A protein and the small-molecule ligand that binds it are described below.
Small molecule (SMILES): Nc1ccn([C@H]2C[C@H](O)[C@@H](CO[P](=O)(O)O[P](=O)(O)OP(=O)(O)O)O2)c(=O)n1

Binding-site contacts:
Ligand atom C5' contacts residue HIS215 of chain 1.D at 3.9 Å.
Ligand atom C4 contacts residue TYR374 of chain 1.D at 3.7 Å (hydrophobic).
Ligand atom O3' contacts residue ASP319 of chain 1.D at 3.5 Å (salt-bridge).
Ligand atom O2 contacts residue HIS215 of chain 1.D at 4.0 Å.
Ligand atom N1 contacts residue TYR374 of chain 1.D at 3.9 Å.
Ligand atom C2' contacts residue LEU150 of chain 1.D at 3.7 Å (hydrophobic).
Ligand atom O1B contacts residue MG1 of chain 1.CA at 3.5 Å.
Ligand atom O2B contacts residue ASP311 of chain 1.D at 3.2 Å (salt-bridge).
Ligand atom O1A contacts residue HIS215 of chain 1.D at 2.8 Å (h-bond).
Ligand atom C1' contacts residue HIS215 of chain 1.D at 3.7 Å.
Ligand atom C3' contacts residue ASP319 of chain 1.D at 4.0 Å.
Ligand atom PA contacts residue HIS215 of chain 1.D at 3.3 Å.
Ligand atom PB contacts residue MG1 of chain 1.DA at 3.5 Å.
Ligand atom O2A contacts residue MG1 of chain 1.CA at 2.3 Å.
Ligand atom O3' contacts residue GLN149 of chain 1.D at 3.3 Å (h-bond).
Ligand atom O2G contacts residue LYS312 of chain 1.D at 3.2 Å.
Ligand atom PB contacts residue ASP311 of chain 1.D at 3.8 Å.
Ligand atom C5 contacts residue TYR374 of chain 1.D at 3.7 Å (hydrophobic).
Ligand atom C6 contacts residue TYR374 of chain 1.D at 3.4 Å (hydrophobic).
Ligand atom O3A contacts residue ASP311 of chain 1.D at 3.3 Å (salt-bridge).
Ligand atom O3G contacts residue ARG366 of chain 1.D at 3.0 Å (salt-bridge).
Ligand atom O1B contacts residue MG1 of chain 1.DA at 3.1 Å.
Ligand atom O2A contacts residue HIS215 of chain 1.D at 3.4 Å (h-bond).
Ligand atom C2' contacts residue TYR374 of chain 1.D at 3.6 Å (hydrophobic).
Ligand atom O5' contacts residue HIS215 of chain 1.D at 3.4 Å (h-bond).
Ligand atom N4 contacts residue GLN375 of chain 1.D at 4.0 Å.
Ligand atom O2B contacts residue MG1 of chain 1.DA at 3.0 Å.
Ligand atom O4' contacts residue HIS215 of chain 1.D at 3.2 Å.
Ligand atom O1G contacts residue MG1 of chain 1.DA at 3.2 Å.
Ligand atom PA contacts residue MG1 of chain 1.CA at 3.7 Å.
Ligand atom O2G contacts residue TYR315 of chain 1.D at 3.0 Å (h-bond).
Ligand atom O2A contacts residue HIS233 of chain 1.D at 3.7 Å.
Ligand atom O3A contacts residue MG1 of chain 1.CA at 4.1 Å.
Ligand atom O1G contacts residue LYS312 of chain 1.D at 3.8 Å.
Ligand atom C4' contacts residue HIS215 of chain 1.D at 3.8 Å.
Ligand atom N3 contacts residue HIS215 of chain 1.D at 4.0 Å.
Ligand atom C2 contacts residue HIS215 of chain 1.D at 4.0 Å.
Ligand atom C3' contacts residue TYR374 of chain 1.D at 4.0 Å (hydrophobic).
Ligand atom O2G contacts residue ARG366 of chain 1.D at 4.0 Å.
Ligand atom N4 contacts residue TYR374 of chain 1.D at 3.2 Å (h-bond).

Sequence of chain 1.D:
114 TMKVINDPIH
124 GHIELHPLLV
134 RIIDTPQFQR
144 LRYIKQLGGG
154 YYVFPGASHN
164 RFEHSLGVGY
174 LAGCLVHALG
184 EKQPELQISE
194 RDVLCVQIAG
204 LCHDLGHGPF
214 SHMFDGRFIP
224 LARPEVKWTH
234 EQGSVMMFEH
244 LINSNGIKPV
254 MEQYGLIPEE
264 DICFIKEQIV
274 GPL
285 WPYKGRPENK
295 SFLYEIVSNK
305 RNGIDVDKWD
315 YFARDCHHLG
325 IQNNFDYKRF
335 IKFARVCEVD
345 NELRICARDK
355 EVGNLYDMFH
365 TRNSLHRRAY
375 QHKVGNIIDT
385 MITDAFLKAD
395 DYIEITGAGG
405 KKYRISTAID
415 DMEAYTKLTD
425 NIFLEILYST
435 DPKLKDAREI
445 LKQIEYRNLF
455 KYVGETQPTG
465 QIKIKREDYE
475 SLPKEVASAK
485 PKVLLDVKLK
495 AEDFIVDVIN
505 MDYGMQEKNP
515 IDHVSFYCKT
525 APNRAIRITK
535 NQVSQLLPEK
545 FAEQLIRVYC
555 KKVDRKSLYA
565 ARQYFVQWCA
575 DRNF